The small molecule below binds the protein below.
Small molecule (SMILES): Nc1ccn([C@H]2C[C@H](O)[C@@H](CO)O2)c(=O)n1

Sequence of chain 1.A:
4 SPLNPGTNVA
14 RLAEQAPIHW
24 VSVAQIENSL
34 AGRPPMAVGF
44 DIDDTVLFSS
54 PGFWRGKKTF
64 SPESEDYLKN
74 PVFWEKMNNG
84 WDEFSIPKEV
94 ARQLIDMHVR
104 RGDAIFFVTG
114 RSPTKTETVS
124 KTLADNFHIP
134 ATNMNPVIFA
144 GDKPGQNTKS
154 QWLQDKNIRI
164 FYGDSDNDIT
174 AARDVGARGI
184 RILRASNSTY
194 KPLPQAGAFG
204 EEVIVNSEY

Binding-site contacts:
Ligand atom C3' contacts residue ARG114 of chain 1.A at 3.6 Å.
Ligand atom C4 contacts residue PHE56 of chain 1.A at 3.7 Å (hydrophobic).
Ligand atom N4 contacts residue TYR193 of chain 1.A at 3.8 Å.
Ligand atom C6 contacts residue ASP46 of chain 1.A at 4.2 Å.
Ligand atom C2 contacts residue PHE56 of chain 1.A at 4.0 Å (hydrophobic).
Ligand atom C6 contacts residue PHE56 of chain 1.A at 3.9 Å (hydrophobic).
Ligand atom C4 contacts residue TYR70 of chain 1.A at 4.0 Å (hydrophobic).
Ligand atom C2 contacts residue TYR193 of chain 1.A at 4.0 Å (hydrophobic).
Ligand atom C5' contacts residue TRP77 of chain 1.A at 3.8 Å (hydrophobic).
Ligand atom O3' contacts residue ARG114 of chain 1.A at 2.9 Å.
Ligand atom N3 contacts residue PHE56 of chain 1.A at 3.9 Å.
Ligand atom N4 contacts residue PHE56 of chain 1.A at 3.8 Å.
Ligand atom C6 contacts residue TYR193 of chain 1.A at 3.8 Å (hydrophobic).
Ligand atom C3' contacts residue TRP77 of chain 1.A at 4.1 Å (hydrophobic).
Ligand atom N3 contacts residue TYR193 of chain 1.A at 3.9 Å.
Ligand atom C4' contacts residue TRP77 of chain 1.A at 3.6 Å (hydrophobic).
Ligand atom C4' contacts residue PHE56 of chain 1.A at 3.9 Å (hydrophobic).
Ligand atom C3' contacts residue PHE56 of chain 1.A at 3.6 Å (hydrophobic).
Ligand atom N1 contacts residue PHE56 of chain 1.A at 3.8 Å.
Ligand atom O4' contacts residue PHE56 of chain 1.A at 4.1 Å.
Ligand atom C3' contacts residue ASP46 of chain 1.A at 3.1 Å.
Ligand atom O2 contacts residue LEU71 of chain 1.A at 3.8 Å.
Ligand atom C2' contacts residue ASP46 of chain 1.A at 3.0 Å.
Ligand atom O3' contacts residue TRP77 of chain 1.A at 3.5 Å.
Ligand atom N3 contacts residue TYR70 of chain 1.A at 3.9 Å.
Ligand atom O3' contacts residue PHE56 of chain 1.A at 2.5 Å.
Ligand atom N4 contacts residue THR192 of chain 1.A at 3.4 Å (h-bond).
Ligand atom C5' contacts residue GLY113 of chain 1.A at 3.3 Å.
Ligand atom N4 contacts residue TYR70 of chain 1.A at 3.5 Å (h-bond).
Ligand atom C5' contacts residue ARG114 of chain 1.A at 3.7 Å.
Ligand atom O5' contacts residue TRP77 of chain 1.A at 3.9 Å.
Ligand atom C2' contacts residue PHE56 of chain 1.A at 3.8 Å (hydrophobic).
Ligand atom C1' contacts residue TYR193 of chain 1.A at 4.1 Å (hydrophobic).
Ligand atom O5' contacts residue GLY113 of chain 1.A at 3.7 Å.
Ligand atom C5 contacts residue TYR193 of chain 1.A at 3.7 Å (hydrophobic).
Ligand atom C4 contacts residue TYR193 of chain 1.A at 3.6 Å (hydrophobic).
Ligand atom N1 contacts residue TYR193 of chain 1.A at 3.8 Å.
Ligand atom O2 contacts residue TYR193 of chain 1.A at 4.2 Å.
Ligand atom C5 contacts residue PHE56 of chain 1.A at 3.6 Å (hydrophobic).
Ligand atom O3' contacts residue ASP46 of chain 1.A at 2.7 Å (salt-bridge).